The protein below binds the small molecule below.
Small molecule (SMILES): CC[C@H](O)P(=O)(O)O

Binding-site contacts:
Ligand atom P1 contacts residue THR93 of chain 1.C at 4.2 Å.
Ligand atom C3 contacts residue ARG401 of chain 1.C at 3.9 Å.
Ligand atom O4 contacts residue MET94 of chain 1.C at 4.4 Å.
Ligand atom C2 contacts residue CYS119 of chain 1.C at 3.0 Å (hydrophobic).
Ligand atom C3 contacts residue CYS119 of chain 1.C at 3.0 Å (hydrophobic).
Ligand atom C2 contacts residue ARG95 of chain 1.C at 3.9 Å.
Ligand atom O4 contacts residue THR93 of chain 1.C at 3.4 Å (h-bond).
Ligand atom P1 contacts residue MET94 of chain 1.C at 4.2 Å.
Ligand atom O2 contacts residue ARG401 of chain 1.C at 2.6 Å (salt-bridge).
Ligand atom O3 contacts residue VAL91 of chain 1.C at 4.3 Å.
Ligand atom C1 contacts residue ALA120 of chain 1.C at 4.3 Å (hydrophobic).
Ligand atom O1 contacts residue CYS119 of chain 1.C at 3.4 Å (h-bond).
Ligand atom O3 contacts residue THR93 of chain 1.C at 4.0 Å.
Ligand atom O3 contacts residue ARG95 of chain 1.C at 2.6 Å (salt-bridge).
Ligand atom P1 contacts residue ARG95 of chain 1.C at 3.8 Å.
Ligand atom O3 contacts residue ARG401 of chain 1.C at 4.3 Å.
Ligand atom C3 contacts residue ARG124 of chain 1.C at 4.2 Å.
Ligand atom O2 contacts residue ARG95 of chain 1.C at 3.9 Å.
Ligand atom O3 contacts residue MET94 of chain 1.C at 3.4 Å.
Ligand atom C1 contacts residue ARG401 of chain 1.C at 4.2 Å.
Ligand atom C1 contacts residue CYS119 of chain 1.C at 2.7 Å (hydrophobic).
Ligand atom O4 contacts residue ARG401 of chain 1.C at 2.9 Å (salt-bridge).
Ligand atom P1 contacts residue ARG401 of chain 1.C at 3.6 Å.
Ligand atom O1 contacts residue ARG95 of chain 1.C at 4.3 Å.
Ligand atom O1 contacts residue GLY118 of chain 1.C at 3.9 Å.
Ligand atom O2 contacts residue MET94 of chain 1.C at 4.3 Å.

Sequence of chain 1.C:
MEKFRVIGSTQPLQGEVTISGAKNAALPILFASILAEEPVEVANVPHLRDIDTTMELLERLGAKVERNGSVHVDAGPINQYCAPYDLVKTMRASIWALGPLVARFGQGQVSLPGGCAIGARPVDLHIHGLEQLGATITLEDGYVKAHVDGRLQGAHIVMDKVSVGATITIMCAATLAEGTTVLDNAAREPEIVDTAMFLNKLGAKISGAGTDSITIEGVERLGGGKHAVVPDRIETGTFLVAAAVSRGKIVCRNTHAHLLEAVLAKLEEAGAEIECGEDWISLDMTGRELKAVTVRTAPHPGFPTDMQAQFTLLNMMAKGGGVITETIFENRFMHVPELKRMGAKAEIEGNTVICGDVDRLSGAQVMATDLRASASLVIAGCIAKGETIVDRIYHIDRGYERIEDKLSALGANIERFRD